Binding-site contacts:
Ligand atom C4 contacts residue ASN616 of chain 1.C at 4.2 Å.
Ligand atom C3 contacts residue ASN616 of chain 1.C at 3.8 Å.
Ligand atom O5 contacts residue ASN616 of chain 1.C at 2.4 Å (h-bond).
Ligand atom O6 contacts residue THR618 of chain 1.C at 3.9 Å.
Ligand atom C1 contacts residue ASN616 of chain 1.C at 1.4 Å.
Ligand atom C8 contacts residue ASN616 of chain 1.C at 4.5 Å.
Ligand atom C5 contacts residue ASN616 of chain 1.C at 3.7 Å.
Ligand atom N2 contacts residue ASN616 of chain 1.C at 2.8 Å (h-bond).
Ligand atom O7 contacts residue ASN616 of chain 1.C at 3.6 Å.
Ligand atom C2 contacts residue ASN616 of chain 1.C at 2.4 Å.
Ligand atom O5 contacts residue THR618 of chain 1.C at 4.1 Å.
Ligand atom C7 contacts residue ASN616 of chain 1.C at 3.4 Å.

Sequence of chain 1.C:
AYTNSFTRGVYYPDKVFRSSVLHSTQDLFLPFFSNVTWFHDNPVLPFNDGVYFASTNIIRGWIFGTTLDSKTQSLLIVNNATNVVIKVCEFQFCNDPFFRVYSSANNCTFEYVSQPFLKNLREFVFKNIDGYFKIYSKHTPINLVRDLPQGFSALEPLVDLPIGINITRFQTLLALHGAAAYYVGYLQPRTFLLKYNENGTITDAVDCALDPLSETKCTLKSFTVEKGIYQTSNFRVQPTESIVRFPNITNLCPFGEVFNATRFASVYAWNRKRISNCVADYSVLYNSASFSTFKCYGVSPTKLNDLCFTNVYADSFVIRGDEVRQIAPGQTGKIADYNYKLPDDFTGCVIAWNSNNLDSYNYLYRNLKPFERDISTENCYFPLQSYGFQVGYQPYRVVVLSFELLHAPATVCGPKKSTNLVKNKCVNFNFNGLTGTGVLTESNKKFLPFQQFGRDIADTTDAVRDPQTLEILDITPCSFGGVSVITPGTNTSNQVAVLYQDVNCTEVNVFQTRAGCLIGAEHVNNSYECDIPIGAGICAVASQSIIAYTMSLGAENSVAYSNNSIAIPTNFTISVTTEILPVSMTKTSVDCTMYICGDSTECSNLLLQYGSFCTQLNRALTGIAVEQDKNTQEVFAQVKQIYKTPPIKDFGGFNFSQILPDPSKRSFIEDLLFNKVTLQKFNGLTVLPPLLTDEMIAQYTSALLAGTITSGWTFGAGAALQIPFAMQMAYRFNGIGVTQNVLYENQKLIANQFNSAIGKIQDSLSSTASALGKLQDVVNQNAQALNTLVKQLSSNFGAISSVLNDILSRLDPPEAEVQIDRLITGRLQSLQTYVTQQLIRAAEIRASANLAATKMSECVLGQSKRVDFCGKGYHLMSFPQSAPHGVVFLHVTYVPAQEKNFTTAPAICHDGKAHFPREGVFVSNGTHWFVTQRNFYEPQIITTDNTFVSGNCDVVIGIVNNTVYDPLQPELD

A protein and the small-molecule ligand that binds it are described below.
Small molecule (SMILES): CC(=O)N[C@@H]1[C@@H](O)[C@H](O)[C@@H](CO)O[C@H]1O